Sequence of chain 1.C:
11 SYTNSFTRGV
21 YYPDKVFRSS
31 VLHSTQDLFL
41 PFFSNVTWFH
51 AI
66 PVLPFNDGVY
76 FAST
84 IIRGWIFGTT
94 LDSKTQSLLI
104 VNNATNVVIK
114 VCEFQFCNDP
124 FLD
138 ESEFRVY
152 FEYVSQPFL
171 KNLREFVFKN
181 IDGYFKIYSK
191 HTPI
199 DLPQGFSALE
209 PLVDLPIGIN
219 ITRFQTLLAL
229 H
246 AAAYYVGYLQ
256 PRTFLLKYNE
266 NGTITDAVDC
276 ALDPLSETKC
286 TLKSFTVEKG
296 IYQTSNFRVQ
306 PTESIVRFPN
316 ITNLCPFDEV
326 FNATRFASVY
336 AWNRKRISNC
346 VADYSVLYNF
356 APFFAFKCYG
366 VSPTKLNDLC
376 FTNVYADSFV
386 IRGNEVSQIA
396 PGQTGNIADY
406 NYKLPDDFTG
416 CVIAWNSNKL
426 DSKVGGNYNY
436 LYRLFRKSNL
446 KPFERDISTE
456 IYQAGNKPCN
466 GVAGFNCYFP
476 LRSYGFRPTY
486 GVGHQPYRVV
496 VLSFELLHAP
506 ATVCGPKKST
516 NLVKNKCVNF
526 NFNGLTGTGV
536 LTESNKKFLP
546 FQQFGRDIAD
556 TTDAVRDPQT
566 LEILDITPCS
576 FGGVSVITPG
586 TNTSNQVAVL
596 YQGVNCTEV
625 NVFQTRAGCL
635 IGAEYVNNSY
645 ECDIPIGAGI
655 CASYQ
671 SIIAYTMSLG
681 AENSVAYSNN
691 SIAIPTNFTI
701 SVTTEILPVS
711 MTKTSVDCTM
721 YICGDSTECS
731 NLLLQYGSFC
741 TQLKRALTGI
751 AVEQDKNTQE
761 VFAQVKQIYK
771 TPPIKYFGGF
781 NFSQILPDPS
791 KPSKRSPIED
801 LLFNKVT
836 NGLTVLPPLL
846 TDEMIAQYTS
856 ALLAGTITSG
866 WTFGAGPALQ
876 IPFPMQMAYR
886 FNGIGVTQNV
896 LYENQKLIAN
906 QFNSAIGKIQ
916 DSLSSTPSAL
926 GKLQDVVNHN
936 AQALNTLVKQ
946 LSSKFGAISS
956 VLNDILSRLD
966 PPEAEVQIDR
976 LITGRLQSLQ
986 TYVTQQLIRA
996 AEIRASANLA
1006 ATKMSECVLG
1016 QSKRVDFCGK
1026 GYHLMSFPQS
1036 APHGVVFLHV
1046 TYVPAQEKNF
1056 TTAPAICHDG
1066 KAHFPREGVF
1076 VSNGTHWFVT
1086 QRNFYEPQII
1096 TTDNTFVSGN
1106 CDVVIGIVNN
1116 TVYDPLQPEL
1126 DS

The protein below binds the small molecule below.
Small molecule (SMILES): CC(=O)N[C@@H]1[C@@H](O)[C@H](O)[C@@H](CO)O[C@H]1O

Binding-site contacts:
Ligand atom C2 contacts residue ASN218 of chain 1.C at 2.4 Å.
Ligand atom C8 contacts residue ASN218 of chain 1.C at 3.5 Å.
Ligand atom C5 contacts residue ASN218 of chain 1.C at 3.7 Å.
Ligand atom O5 contacts residue ASN218 of chain 1.C at 2.4 Å (h-bond).
Ligand atom O7 contacts residue ILE217 of chain 1.C at 3.8 Å.
Ligand atom C1 contacts residue ASN218 of chain 1.C at 1.4 Å.
Ligand atom C4 contacts residue ASN218 of chain 1.C at 4.2 Å.
Ligand atom O7 contacts residue ASN218 of chain 1.C at 3.9 Å.
Ligand atom C3 contacts residue ASN218 of chain 1.C at 3.8 Å.
Ligand atom N2 contacts residue ASN218 of chain 1.C at 2.9 Å (h-bond).
Ligand atom C7 contacts residue ASN218 of chain 1.C at 3.4 Å.